Sequence of chain 2.D:
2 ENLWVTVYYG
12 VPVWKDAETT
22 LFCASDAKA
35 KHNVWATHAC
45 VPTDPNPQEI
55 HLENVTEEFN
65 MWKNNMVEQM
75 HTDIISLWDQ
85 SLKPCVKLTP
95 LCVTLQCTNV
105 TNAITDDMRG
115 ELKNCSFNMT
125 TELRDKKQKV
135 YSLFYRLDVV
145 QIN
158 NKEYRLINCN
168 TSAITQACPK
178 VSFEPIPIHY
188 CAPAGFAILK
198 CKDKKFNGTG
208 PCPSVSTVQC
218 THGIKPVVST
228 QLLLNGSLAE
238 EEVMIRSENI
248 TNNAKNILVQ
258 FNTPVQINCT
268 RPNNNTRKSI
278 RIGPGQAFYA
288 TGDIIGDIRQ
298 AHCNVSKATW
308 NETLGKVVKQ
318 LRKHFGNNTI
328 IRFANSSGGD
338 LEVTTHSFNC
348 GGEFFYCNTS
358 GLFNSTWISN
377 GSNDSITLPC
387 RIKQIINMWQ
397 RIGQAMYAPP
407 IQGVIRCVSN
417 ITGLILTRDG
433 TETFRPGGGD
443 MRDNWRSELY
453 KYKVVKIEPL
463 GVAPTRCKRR

A small-molecule ligand and the protein it binds are described below.
Small molecule (SMILES): CC(=O)N[C@H]1[C@H](O[C@H]2[C@H](O)[C@@H](NC(C)=O)CO[C@@H]2CO)O[C@H](CO)[C@@H](O)[C@@H]1O

Binding-site contacts:
Ligand atom C4 contacts residue ASN167 of chain 2.D at 4.2 Å.
Ligand atom C2 contacts residue THR168 of chain 2.D at 4.4 Å.
Ligand atom C2 contacts residue ASN167 of chain 2.D at 2.5 Å.
Ligand atom C6 contacts residue ARG162 of chain 2.D at 4.1 Å.
Ligand atom C1 contacts residue ARG162 of chain 2.D at 3.6 Å.
Ligand atom C3 contacts residue ASN167 of chain 2.D at 3.8 Å.
Ligand atom O7 contacts residue ASN167 of chain 2.D at 3.6 Å (h-bond).
Ligand atom C8 contacts residue ASN167 of chain 2.D at 4.1 Å.
Ligand atom C7 contacts residue THR168 of chain 2.D at 4.0 Å.
Ligand atom O5 contacts residue ARG162 of chain 2.D at 3.1 Å (salt-bridge).
Ligand atom C7 contacts residue ASN167 of chain 2.D at 3.4 Å.
Ligand atom C1 contacts residue THR168 of chain 2.D at 4.2 Å.
Ligand atom C5 contacts residue ASN167 of chain 2.D at 3.7 Å.
Ligand atom C5 contacts residue ARG162 of chain 2.D at 3.9 Å.
Ligand atom C1 contacts residue ASN167 of chain 2.D at 1.4 Å.
Ligand atom O7 contacts residue VAL144 of chain 2.D at 4.1 Å.
Ligand atom N2 contacts residue THR168 of chain 2.D at 3.4 Å.
Ligand atom O5 contacts residue ASN167 of chain 2.D at 2.4 Å (h-bond).
Ligand atom O7 contacts residue ILE164 of chain 2.D at 4.5 Å.
Ligand atom C6 contacts residue VAL144 of chain 2.D at 4.2 Å (hydrophobic).
Ligand atom C8 contacts residue THR168 of chain 2.D at 3.6 Å.
Ligand atom N2 contacts residue ASN167 of chain 2.D at 2.9 Å (h-bond).